A small-molecule ligand and the protein it binds are described below.
Small molecule (SMILES): CC(=O)N[C@H]1[C@H](O[C@H]2[C@H](O)[C@@H](NC(C)=O)CO[C@@H]2CO)O[C@H](CO)[C@@H](O)[C@@H]1O

Binding-site contacts:
Ligand atom C5 contacts residue ASN348 of chain 1.B at 3.6 Å.
Ligand atom C4 contacts residue ASN348 of chain 1.B at 4.3 Å.
Ligand atom C2 contacts residue ASN348 of chain 1.B at 2.5 Å.
Ligand atom C1 contacts residue ASN348 of chain 1.B at 1.4 Å.
Ligand atom O7 contacts residue ASN348 of chain 1.B at 3.8 Å.
Ligand atom O5 contacts residue ASN348 of chain 1.B at 2.4 Å (h-bond).
Ligand atom C3 contacts residue ASN348 of chain 1.B at 3.8 Å.
Ligand atom C7 contacts residue ASN348 of chain 1.B at 3.6 Å.
Ligand atom O6 contacts residue ASN348 of chain 1.B at 4.5 Å.
Ligand atom N2 contacts residue ASN348 of chain 1.B at 3.0 Å (h-bond).

Sequence of chain 1.B:
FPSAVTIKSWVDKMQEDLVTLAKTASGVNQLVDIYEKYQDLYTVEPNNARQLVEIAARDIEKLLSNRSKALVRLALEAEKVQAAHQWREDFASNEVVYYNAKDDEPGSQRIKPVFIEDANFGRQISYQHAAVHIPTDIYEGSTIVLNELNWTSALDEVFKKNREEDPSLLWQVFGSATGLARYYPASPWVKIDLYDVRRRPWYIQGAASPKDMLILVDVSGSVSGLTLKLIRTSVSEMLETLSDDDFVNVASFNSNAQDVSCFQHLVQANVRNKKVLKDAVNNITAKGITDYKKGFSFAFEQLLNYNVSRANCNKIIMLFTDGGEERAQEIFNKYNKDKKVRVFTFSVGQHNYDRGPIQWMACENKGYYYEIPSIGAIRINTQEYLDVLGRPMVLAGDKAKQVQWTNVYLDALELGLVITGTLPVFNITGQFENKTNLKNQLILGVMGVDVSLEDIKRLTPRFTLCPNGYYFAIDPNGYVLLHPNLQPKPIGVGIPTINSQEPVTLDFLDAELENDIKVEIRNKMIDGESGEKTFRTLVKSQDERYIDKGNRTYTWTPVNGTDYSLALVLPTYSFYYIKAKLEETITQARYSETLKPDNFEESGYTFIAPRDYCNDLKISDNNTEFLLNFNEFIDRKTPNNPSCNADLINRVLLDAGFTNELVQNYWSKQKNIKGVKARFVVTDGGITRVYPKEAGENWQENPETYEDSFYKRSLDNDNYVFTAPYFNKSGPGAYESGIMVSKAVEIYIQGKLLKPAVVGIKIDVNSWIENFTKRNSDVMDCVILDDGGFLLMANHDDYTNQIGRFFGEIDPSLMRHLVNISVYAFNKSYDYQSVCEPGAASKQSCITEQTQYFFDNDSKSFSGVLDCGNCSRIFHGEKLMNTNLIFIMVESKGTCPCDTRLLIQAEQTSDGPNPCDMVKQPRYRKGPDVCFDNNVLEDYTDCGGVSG